The small molecule below binds the protein below.
Small molecule (SMILES): O=C(NCc1ccc2c(c1)OCO2)c1nnc(Cc2ccc(F)cc2Cl)o1

Sequence of chain 1.I:
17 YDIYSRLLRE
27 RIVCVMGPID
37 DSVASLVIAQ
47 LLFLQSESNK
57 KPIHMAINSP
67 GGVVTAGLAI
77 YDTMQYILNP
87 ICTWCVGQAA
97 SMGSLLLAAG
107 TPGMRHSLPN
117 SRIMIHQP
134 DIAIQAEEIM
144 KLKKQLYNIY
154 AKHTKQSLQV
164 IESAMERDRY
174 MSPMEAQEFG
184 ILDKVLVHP

Sequence of chain 1.J:
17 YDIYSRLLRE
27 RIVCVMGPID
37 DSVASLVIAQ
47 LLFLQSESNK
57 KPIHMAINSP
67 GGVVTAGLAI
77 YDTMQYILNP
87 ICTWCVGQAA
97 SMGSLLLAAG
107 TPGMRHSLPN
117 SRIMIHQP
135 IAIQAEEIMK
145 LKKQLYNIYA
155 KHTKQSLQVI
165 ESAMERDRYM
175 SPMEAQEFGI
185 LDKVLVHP

Binding-site contacts:
Ligand atom C18 contacts residue VAL92 of chain 1.J at 3.9 Å (hydrophobic).
Ligand atom CL1 contacts residue TRP90 of chain 1.J at 3.3 Å.
Ligand atom C16 contacts residue TRP90 of chain 1.J at 4.0 Å (hydrophobic).
Ligand atom C26 contacts residue PHE49 of chain 1.I at 3.8 Å (hydrophobic).
Ligand atom C02 contacts residue PHE49 of chain 1.I at 3.9 Å (hydrophobic).
Ligand atom C03 contacts residue GLU26 of chain 1.J at 3.5 Å.
Ligand atom O24 contacts residue LEU48 of chain 1.I at 3.7 Å.
Ligand atom O27 contacts residue LEU48 of chain 1.I at 3.4 Å.
Ligand atom C03 contacts residue SER52 of chain 1.I at 3.7 Å.
Ligand atom C20 contacts residue ALA62 of chain 1.J at 3.8 Å (hydrophobic).
Ligand atom O27 contacts residue ALA45 of chain 1.I at 3.7 Å.
Ligand atom O14 contacts residue LEU48 of chain 1.I at 3.9 Å.
Ligand atom F22 contacts residue VAL92 of chain 1.J at 3.1 Å.
Ligand atom C26 contacts residue LEU23 of chain 1.J at 3.6 Å (hydrophobic).
Ligand atom C05 contacts residue GLU26 of chain 1.J at 3.9 Å.
Ligand atom C15 contacts residue TRP90 of chain 1.J at 3.7 Å (hydrophobic).
Ligand atom C03 contacts residue ARG22 of chain 1.J at 3.4 Å.
Ligand atom C01 contacts residue LEU48 of chain 1.I at 3.9 Å (hydrophobic).
Ligand atom C04 contacts residue GLU26 of chain 1.J at 3.4 Å.
Ligand atom C05 contacts residue SER52 of chain 1.I at 4.1 Å.
Ligand atom N12 contacts residue TYR82 of chain 1.I at 3.7 Å.
Ligand atom C26 contacts residue ALA45 of chain 1.I at 3.3 Å (hydrophobic).
Ligand atom C10 contacts residue LEU48 of chain 1.I at 4.1 Å (hydrophobic).
Ligand atom C21 contacts residue LEU48 of chain 1.I at 3.7 Å (hydrophobic).
Ligand atom C17 contacts residue TRP90 of chain 1.J at 3.9 Å (hydrophobic).
Ligand atom C20 contacts residue LEU48 of chain 1.I at 3.7 Å (hydrophobic).
Ligand atom C06 contacts residue LEU48 of chain 1.I at 3.8 Å (hydrophobic).
Ligand atom C04 contacts residue ARG22 of chain 1.J at 3.7 Å.
Ligand atom C01 contacts residue PHE49 of chain 1.I at 4.0 Å (hydrophobic).
Ligand atom O27 contacts residue LEU23 of chain 1.J at 3.3 Å.
Ligand atom C16 contacts residue LEU48 of chain 1.I at 4.0 Å (hydrophobic).
Ligand atom O25 contacts residue PHE49 of chain 1.I at 3.7 Å.
Ligand atom C04 contacts residue SER52 of chain 1.I at 3.5 Å.
Ligand atom O27 contacts residue PHE49 of chain 1.I at 3.8 Å.
Ligand atom CL1 contacts residue TYR82 of chain 1.I at 3.5 Å.
Ligand atom F22 contacts residue ILE44 of chain 1.I at 3.7 Å.
Ligand atom C19 contacts residue LEU48 of chain 1.I at 4.1 Å (hydrophobic).
Ligand atom C07 contacts residue GLU26 of chain 1.J at 3.8 Å.
Ligand atom O25 contacts residue ARG22 of chain 1.J at 3.5 Å.
Ligand atom C19 contacts residue VAL92 of chain 1.J at 3.9 Å (hydrophobic).